Sequence of chain 1.E:
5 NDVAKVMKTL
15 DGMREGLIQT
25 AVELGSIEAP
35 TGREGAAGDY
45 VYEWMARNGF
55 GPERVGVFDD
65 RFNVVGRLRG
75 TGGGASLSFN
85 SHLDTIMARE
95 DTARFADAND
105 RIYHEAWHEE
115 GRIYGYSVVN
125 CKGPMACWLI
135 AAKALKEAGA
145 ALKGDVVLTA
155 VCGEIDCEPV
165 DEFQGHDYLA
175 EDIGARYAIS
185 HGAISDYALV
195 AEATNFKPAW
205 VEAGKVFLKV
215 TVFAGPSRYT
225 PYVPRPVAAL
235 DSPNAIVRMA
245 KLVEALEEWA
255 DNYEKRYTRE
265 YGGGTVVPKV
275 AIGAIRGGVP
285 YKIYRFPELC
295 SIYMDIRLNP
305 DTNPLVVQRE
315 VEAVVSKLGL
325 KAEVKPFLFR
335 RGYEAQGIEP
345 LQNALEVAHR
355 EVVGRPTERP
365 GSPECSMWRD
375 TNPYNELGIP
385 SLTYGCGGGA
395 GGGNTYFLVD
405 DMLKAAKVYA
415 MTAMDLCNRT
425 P

Sequence of chain 1.B:
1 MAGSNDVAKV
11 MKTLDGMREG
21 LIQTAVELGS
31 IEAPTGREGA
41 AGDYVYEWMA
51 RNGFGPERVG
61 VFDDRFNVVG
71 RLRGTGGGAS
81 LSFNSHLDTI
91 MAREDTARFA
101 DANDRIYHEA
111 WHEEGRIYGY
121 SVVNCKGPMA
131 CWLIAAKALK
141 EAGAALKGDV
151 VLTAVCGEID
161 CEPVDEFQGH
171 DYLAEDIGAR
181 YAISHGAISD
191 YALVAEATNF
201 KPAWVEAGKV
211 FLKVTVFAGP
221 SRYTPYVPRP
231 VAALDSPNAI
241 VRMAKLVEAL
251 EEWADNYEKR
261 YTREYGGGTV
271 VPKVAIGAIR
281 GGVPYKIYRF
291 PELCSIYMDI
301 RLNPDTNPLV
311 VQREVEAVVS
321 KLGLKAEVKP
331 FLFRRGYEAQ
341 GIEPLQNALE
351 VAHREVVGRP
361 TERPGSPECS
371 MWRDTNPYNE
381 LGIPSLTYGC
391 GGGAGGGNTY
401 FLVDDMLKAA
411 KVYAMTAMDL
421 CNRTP

The small molecule below binds the protein below.
Small molecule (SMILES): O=C(O)c1cc([N+](=O)[O-])ccc1O

Binding-site contacts:
Ligand atom CAD contacts residue ASN124 of chain 1.E at 3.6 Å.
Ligand atom OAA contacts residue GLU196 of chain 1.E at 3.2 Å (salt-bridge).
Ligand atom OAA contacts residue MN1 of chain 1.Q at 3.0 Å.
Ligand atom CAH contacts residue MN1 of chain 1.Q at 3.4 Å.
Ligand atom OAJ contacts residue MET371 of chain 1.E at 3.6 Å.
Ligand atom CAF contacts residue ASN124 of chain 1.E at 3.8 Å.
Ligand atom OAC contacts residue ARG373 of chain 1.E at 3.5 Å (salt-bridge).
Ligand atom CAE contacts residue ASN124 of chain 1.E at 3.7 Å.
Ligand atom CAI contacts residue MN1 of chain 1.Q at 2.6 Å.
Ligand atom OAJ contacts residue GLU196 of chain 1.E at 2.7 Å (salt-bridge).
Ligand atom OAC contacts residue ALA394 of chain 1.E at 3.4 Å (h-bond).
Ligand atom OAL contacts residue ARG289 of chain 1.B at 2.5 Å (salt-bridge).
Ligand atom OAJ contacts residue MN1 of chain 1.Q at 1.8 Å.
Ligand atom CAI contacts residue MET371 of chain 1.E at 3.8 Å (hydrophobic).
Ligand atom NAK contacts residue ARG289 of chain 1.B at 3.1 Å (salt-bridge).
Ligand atom NAK contacts residue ILE90 of chain 1.E at 3.4 Å.
Ligand atom CAD contacts residue MET371 of chain 1.E at 3.6 Å (hydrophobic).
Ligand atom OAA contacts residue ARG373 of chain 1.E at 2.8 Å (salt-bridge).
Ligand atom CAF contacts residue TYR223 of chain 1.B at 3.7 Å (hydrophobic).
Ligand atom OAA contacts residue ASN124 of chain 1.E at 3.7 Å.
Ligand atom OAJ contacts residue ASN124 of chain 1.E at 3.4 Å (h-bond).
Ligand atom NAK contacts residue TYR223 of chain 1.B at 3.5 Å.
Ligand atom OAL contacts residue ILE90 of chain 1.E at 3.6 Å.
Ligand atom CAG contacts residue ASN124 of chain 1.E at 3.6 Å.
Ligand atom OAL contacts residue GLY395 of chain 1.E at 3.2 Å.
Ligand atom CAI contacts residue ASN124 of chain 1.E at 3.4 Å.
Ligand atom CAB contacts residue MET371 of chain 1.E at 3.3 Å (hydrophobic).
Ligand atom CAB contacts residue MN1 of chain 1.Q at 3.6 Å.
Ligand atom OAM contacts residue TYR288 of chain 1.B at 3.4 Å.
Ligand atom CAH contacts residue GLU158 of chain 1.E at 3.6 Å.
Ligand atom OAM contacts residue ARG289 of chain 1.B at 3.0 Å (salt-bridge).
Ligand atom OAJ contacts residue GLU158 of chain 1.E at 3.5 Å (salt-bridge).
Ligand atom OAL contacts residue TYR223 of chain 1.B at 3.2 Å.
Ligand atom OAA contacts residue MET371 of chain 1.E at 3.2 Å.
Ligand atom CAH contacts residue ASN124 of chain 1.E at 3.4 Å.
Ligand atom OAM contacts residue TYR223 of chain 1.B at 3.8 Å.
Ligand atom CAD contacts residue MN1 of chain 1.Q at 3.5 Å.
Ligand atom CAB contacts residue ARG373 of chain 1.E at 3.5 Å.
Ligand atom OAM contacts residue ILE90 of chain 1.E at 3.5 Å.
Ligand atom CAE contacts residue TYR223 of chain 1.B at 3.7 Å (hydrophobic).